Sequence of chain 1.A:
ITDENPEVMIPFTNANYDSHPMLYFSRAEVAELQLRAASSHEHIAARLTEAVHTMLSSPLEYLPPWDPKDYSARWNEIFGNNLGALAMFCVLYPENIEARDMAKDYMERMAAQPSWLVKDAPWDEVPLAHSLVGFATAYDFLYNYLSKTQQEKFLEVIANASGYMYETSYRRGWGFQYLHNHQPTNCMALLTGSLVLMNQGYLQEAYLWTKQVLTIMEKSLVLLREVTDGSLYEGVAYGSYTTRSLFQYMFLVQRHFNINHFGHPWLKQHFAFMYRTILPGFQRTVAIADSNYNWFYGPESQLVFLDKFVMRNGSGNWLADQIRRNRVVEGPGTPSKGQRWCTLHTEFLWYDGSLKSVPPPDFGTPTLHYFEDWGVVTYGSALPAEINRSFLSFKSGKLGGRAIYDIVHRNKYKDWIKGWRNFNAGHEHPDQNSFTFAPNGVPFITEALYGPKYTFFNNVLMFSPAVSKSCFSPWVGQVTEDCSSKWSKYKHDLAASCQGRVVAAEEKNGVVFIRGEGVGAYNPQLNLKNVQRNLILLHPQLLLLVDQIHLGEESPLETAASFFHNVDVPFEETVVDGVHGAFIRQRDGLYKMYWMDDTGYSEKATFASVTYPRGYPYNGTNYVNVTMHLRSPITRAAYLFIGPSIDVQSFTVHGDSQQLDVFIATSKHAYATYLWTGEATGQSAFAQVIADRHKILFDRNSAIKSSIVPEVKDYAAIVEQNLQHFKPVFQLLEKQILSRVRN

Binding-site contacts:
Ligand atom O7 contacts residue ASN626 of chain 1.A at 3.1 Å (h-bond).
Ligand atom C8 contacts residue TRP476 of chain 1.A at 4.3 Å (hydrophobic).
Ligand atom O5 contacts residue THR607 of chain 1.A at 3.7 Å.
Ligand atom O7 contacts residue TYR624 of chain 1.A at 2.8 Å (h-bond).
Ligand atom C5 contacts residue ASN626 of chain 1.A at 3.6 Å.
Ligand atom O7 contacts residue PHE564 of chain 1.A at 3.9 Å.
Ligand atom C1 contacts residue ASN626 of chain 1.A at 1.4 Å.
Ligand atom N2 contacts residue ASN626 of chain 1.A at 3.0 Å (h-bond).
Ligand atom C5 contacts residue TRP476 of chain 1.A at 4.0 Å (hydrophobic).
Ligand atom C4 contacts residue ASN626 of chain 1.A at 4.2 Å.
Ligand atom C8 contacts residue PHE457 of chain 1.A at 3.5 Å (hydrophobic).
Ligand atom O4 contacts residue TRP476 of chain 1.A at 2.9 Å (h-bond).
Ligand atom C7 contacts residue PHE564 of chain 1.A at 3.6 Å (hydrophobic).
Ligand atom C7 contacts residue TYR624 of chain 1.A at 3.6 Å (hydrophobic).
Ligand atom C4 contacts residue TRP476 of chain 1.A at 3.6 Å (hydrophobic).
Ligand atom C7 contacts residue ASN626 of chain 1.A at 3.3 Å.
Ligand atom O6 contacts residue THR607 of chain 1.A at 3.3 Å.
Ligand atom C2 contacts residue TRP476 of chain 1.A at 3.9 Å (hydrophobic).
Ligand atom C8 contacts residue TYR624 of chain 1.A at 3.7 Å (hydrophobic).
Ligand atom O5 contacts residue ASN626 of chain 1.A at 2.3 Å (h-bond).
Ligand atom C3 contacts residue ASN626 of chain 1.A at 3.8 Å.
Ligand atom O3 contacts residue TRP476 of chain 1.A at 3.5 Å (h-bond).
Ligand atom N2 contacts residue TRP476 of chain 1.A at 4.4 Å.
Ligand atom C2 contacts residue ASN626 of chain 1.A at 2.5 Å.
Ligand atom C3 contacts residue TRP476 of chain 1.A at 3.3 Å (hydrophobic).
Ligand atom C1 contacts residue TRP476 of chain 1.A at 3.8 Å (hydrophobic).
Ligand atom C1 contacts residue PHE564 of chain 1.A at 4.5 Å (hydrophobic).
Ligand atom C8 contacts residue PHE564 of chain 1.A at 3.5 Å (hydrophobic).
Ligand atom O7 contacts residue TRP476 of chain 1.A at 3.6 Å.
Ligand atom O5 contacts residue TRP476 of chain 1.A at 4.1 Å.
Ligand atom N2 contacts residue PHE564 of chain 1.A at 3.8 Å.
Ligand atom C7 contacts residue TRP476 of chain 1.A at 3.9 Å (hydrophobic).
Ligand atom O6 contacts residue SER474 of chain 1.A at 3.2 Å (h-bond).
Ligand atom C6 contacts residue THR607 of chain 1.A at 4.1 Å.
Ligand atom C1 contacts residue THR607 of chain 1.A at 4.1 Å.

This small molecule binds to this protein.
Small molecule (SMILES): CC(=O)N[C@H]1[C@H](O[C@H]2[C@H](O)[C@@H](NC(C)=O)CO[C@@H]2CO)O[C@H](CO)[C@@H](O)[C@@H]1O